Sequence of chain 21.H:
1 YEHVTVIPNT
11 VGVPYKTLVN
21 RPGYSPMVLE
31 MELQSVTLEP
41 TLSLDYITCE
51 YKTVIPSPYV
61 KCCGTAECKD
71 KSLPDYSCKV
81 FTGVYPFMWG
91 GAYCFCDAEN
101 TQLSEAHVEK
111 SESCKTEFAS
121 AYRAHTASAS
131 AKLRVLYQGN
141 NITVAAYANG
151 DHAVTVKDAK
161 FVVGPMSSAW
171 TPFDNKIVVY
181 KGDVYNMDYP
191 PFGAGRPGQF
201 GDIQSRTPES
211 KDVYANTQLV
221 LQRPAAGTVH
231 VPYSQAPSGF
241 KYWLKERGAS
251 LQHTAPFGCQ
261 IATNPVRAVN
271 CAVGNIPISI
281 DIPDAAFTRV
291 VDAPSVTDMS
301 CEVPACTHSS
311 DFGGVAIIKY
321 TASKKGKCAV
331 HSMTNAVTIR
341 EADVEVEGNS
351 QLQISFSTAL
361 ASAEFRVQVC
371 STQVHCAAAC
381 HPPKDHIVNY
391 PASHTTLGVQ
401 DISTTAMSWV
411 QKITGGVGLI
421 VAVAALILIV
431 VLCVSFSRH

Sequence of chain 21.B:
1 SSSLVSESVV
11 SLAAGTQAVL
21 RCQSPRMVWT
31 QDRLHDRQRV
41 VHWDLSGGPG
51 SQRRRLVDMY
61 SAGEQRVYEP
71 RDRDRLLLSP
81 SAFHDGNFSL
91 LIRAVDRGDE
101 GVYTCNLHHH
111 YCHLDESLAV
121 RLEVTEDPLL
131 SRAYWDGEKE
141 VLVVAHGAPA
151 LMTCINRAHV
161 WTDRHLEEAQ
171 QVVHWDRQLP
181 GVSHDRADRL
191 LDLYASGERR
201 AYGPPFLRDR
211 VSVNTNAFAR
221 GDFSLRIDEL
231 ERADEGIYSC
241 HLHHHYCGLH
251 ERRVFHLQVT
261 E

The protein below binds the small molecule below.
Small molecule (SMILES): CC(=O)N[C@@H]1[C@@H](O)[C@H](O)[C@@H](CO)O[C@H]1O

Sequence of chain 21.I:
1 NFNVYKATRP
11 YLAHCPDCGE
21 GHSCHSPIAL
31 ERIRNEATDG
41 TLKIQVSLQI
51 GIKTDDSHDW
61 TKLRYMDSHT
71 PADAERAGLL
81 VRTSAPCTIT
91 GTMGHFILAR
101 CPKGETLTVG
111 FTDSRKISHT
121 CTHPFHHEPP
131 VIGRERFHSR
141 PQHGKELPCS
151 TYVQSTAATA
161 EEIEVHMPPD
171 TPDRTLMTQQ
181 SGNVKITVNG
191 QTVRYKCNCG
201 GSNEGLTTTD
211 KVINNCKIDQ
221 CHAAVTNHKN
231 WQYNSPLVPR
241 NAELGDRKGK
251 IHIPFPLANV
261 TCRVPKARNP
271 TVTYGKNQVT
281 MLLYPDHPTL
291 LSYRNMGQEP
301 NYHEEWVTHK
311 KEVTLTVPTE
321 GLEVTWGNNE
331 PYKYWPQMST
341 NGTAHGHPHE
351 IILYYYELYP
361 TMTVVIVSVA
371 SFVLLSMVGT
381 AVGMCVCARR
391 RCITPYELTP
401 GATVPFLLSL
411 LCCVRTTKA

Binding-site contacts:
Ligand atom C4 contacts residue ASN259 of chain 21.I at 4.1 Å.
Ligand atom N2 contacts residue ASN259 of chain 21.I at 3.0 Å (h-bond).
Ligand atom O7 contacts residue ASN259 of chain 21.I at 2.8 Å (h-bond).
Ligand atom C7 contacts residue ASN259 of chain 21.I at 3.1 Å.
Ligand atom O6 contacts residue THR116 of chain 21.H at 3.5 Å.
Ligand atom O5 contacts residue ASN259 of chain 21.I at 2.3 Å (h-bond).
Ligand atom C3 contacts residue ASN259 of chain 21.I at 3.8 Å.
Ligand atom C1 contacts residue ASN259 of chain 21.I at 1.4 Å.
Ligand atom C5 contacts residue ASN259 of chain 21.I at 3.6 Å.
Ligand atom O5 contacts residue THR116 of chain 21.H at 4.3 Å.
Ligand atom O6 contacts residue ASN259 of chain 21.I at 4.5 Å.
Ligand atom C8 contacts residue ASN259 of chain 21.I at 4.4 Å.
Ligand atom O7 contacts residue LYS181 of chain 21.H at 4.1 Å.
Ligand atom C6 contacts residue LYS115 of chain 21.H at 4.3 Å.
Ligand atom C4 contacts residue LYS115 of chain 21.H at 4.5 Å.
Ligand atom C2 contacts residue ASN259 of chain 21.I at 2.4 Å.
Ligand atom O6 contacts residue LYS115 of chain 21.H at 3.7 Å.
Ligand atom C8 contacts residue GLU198 of chain 21.B at 4.1 Å.